Binding-site contacts:
Ligand atom O5 contacts residue THR108 of chain 1.B at 4.5 Å.
Ligand atom C6 contacts residue THR236 of chain 1.B at 3.9 Å.
Ligand atom O5 contacts residue ASN234 of chain 1.B at 2.4 Å (h-bond).
Ligand atom C1 contacts residue ASN234 of chain 1.B at 1.4 Å.
Ligand atom C4 contacts residue ASN234 of chain 1.B at 4.2 Å.
Ligand atom C3 contacts residue ASN234 of chain 1.B at 3.8 Å.
Ligand atom C5 contacts residue THR236 of chain 1.B at 3.8 Å.
Ligand atom O7 contacts residue ASN234 of chain 1.B at 3.2 Å (h-bond).
Ligand atom C8 contacts residue ASN234 of chain 1.B at 4.3 Å.
Ligand atom C7 contacts residue ASN234 of chain 1.B at 3.2 Å.
Ligand atom O6 contacts residue THR236 of chain 1.B at 2.8 Å (h-bond).
Ligand atom C2 contacts residue ASN234 of chain 1.B at 2.5 Å.
Ligand atom N2 contacts residue ASN234 of chain 1.B at 2.9 Å (h-bond).
Ligand atom O5 contacts residue THR236 of chain 1.B at 4.0 Å.
Ligand atom C5 contacts residue ASN234 of chain 1.B at 3.7 Å.
Ligand atom C1 contacts residue THR236 of chain 1.B at 3.8 Å.

Sequence of chain 1.B:
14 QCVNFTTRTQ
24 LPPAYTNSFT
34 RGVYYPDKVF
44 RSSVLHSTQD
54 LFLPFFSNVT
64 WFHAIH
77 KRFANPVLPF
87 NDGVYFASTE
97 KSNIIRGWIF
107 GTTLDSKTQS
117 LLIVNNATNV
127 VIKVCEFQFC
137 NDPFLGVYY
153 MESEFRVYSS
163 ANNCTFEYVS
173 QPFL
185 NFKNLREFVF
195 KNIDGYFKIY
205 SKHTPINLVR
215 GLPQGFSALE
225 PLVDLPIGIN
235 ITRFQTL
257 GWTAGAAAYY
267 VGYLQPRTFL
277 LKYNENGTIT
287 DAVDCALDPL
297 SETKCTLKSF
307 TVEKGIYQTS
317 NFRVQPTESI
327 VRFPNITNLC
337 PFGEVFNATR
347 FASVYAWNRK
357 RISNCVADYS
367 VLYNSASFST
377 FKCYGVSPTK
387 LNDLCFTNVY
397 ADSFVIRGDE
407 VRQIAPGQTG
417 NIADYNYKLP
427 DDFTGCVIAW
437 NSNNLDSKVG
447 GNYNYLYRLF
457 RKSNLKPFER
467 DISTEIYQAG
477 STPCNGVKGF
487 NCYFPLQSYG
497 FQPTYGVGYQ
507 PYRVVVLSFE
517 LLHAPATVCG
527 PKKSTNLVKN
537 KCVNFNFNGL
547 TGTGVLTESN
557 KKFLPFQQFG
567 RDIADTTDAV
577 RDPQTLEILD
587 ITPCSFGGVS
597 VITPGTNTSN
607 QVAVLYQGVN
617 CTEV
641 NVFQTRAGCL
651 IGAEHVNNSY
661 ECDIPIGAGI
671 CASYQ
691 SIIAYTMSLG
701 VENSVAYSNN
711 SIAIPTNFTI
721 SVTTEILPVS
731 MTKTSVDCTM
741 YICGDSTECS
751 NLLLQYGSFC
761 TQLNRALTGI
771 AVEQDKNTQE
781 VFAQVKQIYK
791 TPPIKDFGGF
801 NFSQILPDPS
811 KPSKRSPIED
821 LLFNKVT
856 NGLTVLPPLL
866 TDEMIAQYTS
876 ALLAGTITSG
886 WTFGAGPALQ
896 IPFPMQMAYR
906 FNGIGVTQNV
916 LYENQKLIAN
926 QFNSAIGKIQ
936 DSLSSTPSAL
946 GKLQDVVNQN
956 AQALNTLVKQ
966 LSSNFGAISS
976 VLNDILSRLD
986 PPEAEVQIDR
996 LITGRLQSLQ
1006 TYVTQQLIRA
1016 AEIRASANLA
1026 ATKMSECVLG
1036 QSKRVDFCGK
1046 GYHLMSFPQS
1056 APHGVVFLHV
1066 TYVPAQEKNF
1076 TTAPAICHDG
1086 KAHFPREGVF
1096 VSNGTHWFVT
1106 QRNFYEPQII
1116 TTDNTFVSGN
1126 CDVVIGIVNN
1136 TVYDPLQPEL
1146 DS

The small molecule below binds the protein below.
Small molecule (SMILES): CC(=O)N[C@@H]1[C@@H](O)[C@H](O)[C@@H](CO)O[C@H]1O